Binding-site contacts:
Ligand atom O2' contacts residue ASN309 of chain 1.C at 3.6 Å.
Ligand atom N3 contacts residue LEU184 of chain 1.C at 3.6 Å.
Ligand atom C6 contacts residue LEU184 of chain 1.C at 3.4 Å (hydrophobic).
Ligand atom C5' contacts residue ASN309 of chain 1.C at 4.4 Å.
Ligand atom C5' contacts residue GLY342 of chain 1.C at 3.4 Å.
Ligand atom O3 contacts residue LEU183 of chain 1.C at 2.6 Å (h-bond).
Ligand atom C2' contacts residue ASP247 of chain 1.C at 3.5 Å.
Ligand atom C3' contacts residue ASP247 of chain 1.C at 4.5 Å.
Ligand atom C6 contacts residue LEU183 of chain 1.C at 3.9 Å (hydrophobic).
Ligand atom O2' contacts residue SER300 of chain 1.C at 3.5 Å.
Ligand atom O2' contacts residue THR305 of chain 1.C at 3.5 Å.
Ligand atom C3 contacts residue ASP247 of chain 1.C at 4.1 Å.
Ligand atom N3 contacts residue LYS166 of chain 1.C at 3.4 Å.
Ligand atom C4' contacts residue GLY342 of chain 1.C at 3.8 Å.
Ligand atom C3' contacts residue ASN309 of chain 1.C at 3.0 Å.
Ligand atom N3 contacts residue ARG182 of chain 1.C at 3.9 Å.
Ligand atom O2' contacts residue ASP247 of chain 1.C at 3.5 Å (salt-bridge).
Ligand atom C4' contacts residue ASN309 of chain 1.C at 4.2 Å.
Ligand atom O2' contacts residue LEU298 of chain 1.C at 2.9 Å.
Ligand atom O5' contacts residue TYR341 of chain 1.C at 3.6 Å (h-bond).
Ligand atom O3 contacts residue LEU184 of chain 1.C at 3.0 Å.
Ligand atom C3' contacts residue THR306 of chain 1.C at 3.9 Å.
Ligand atom N1 contacts residue ASP247 of chain 1.C at 3.6 Å (salt-bridge).
Ligand atom O5' contacts residue ASP343 of chain 1.C at 3.4 Å (salt-bridge).
Ligand atom C2' contacts residue ASN309 of chain 1.C at 3.4 Å.
Ligand atom O3' contacts residue THR305 of chain 1.C at 4.0 Å.
Ligand atom O3' contacts residue GLY342 of chain 1.C at 4.1 Å.
Ligand atom C2' contacts residue LEU298 of chain 1.C at 3.9 Å (hydrophobic).
Ligand atom N4 contacts residue ASP247 of chain 1.C at 3.1 Å (salt-bridge).
Ligand atom N2 contacts residue ASP247 of chain 1.C at 4.4 Å.
Ligand atom C5' contacts residue ASP343 of chain 1.C at 3.4 Å.
Ligand atom C3' contacts residue GLY342 of chain 1.C at 3.6 Å.
Ligand atom C5 contacts residue ASP247 of chain 1.C at 2.6 Å.
Ligand atom C1' contacts residue ASP247 of chain 1.C at 4.1 Å.
Ligand atom C4' contacts residue THR306 of chain 1.C at 4.1 Å.
Ligand atom O3' contacts residue THR306 of chain 1.C at 2.6 Å.
Ligand atom O5' contacts residue GLY342 of chain 1.C at 4.3 Å.
Ligand atom O3' contacts residue ASN309 of chain 1.C at 3.5 Å (h-bond).
Ligand atom C5' contacts residue TYR341 of chain 1.C at 3.6 Å (hydrophobic).

Sequence of chain 1.C:
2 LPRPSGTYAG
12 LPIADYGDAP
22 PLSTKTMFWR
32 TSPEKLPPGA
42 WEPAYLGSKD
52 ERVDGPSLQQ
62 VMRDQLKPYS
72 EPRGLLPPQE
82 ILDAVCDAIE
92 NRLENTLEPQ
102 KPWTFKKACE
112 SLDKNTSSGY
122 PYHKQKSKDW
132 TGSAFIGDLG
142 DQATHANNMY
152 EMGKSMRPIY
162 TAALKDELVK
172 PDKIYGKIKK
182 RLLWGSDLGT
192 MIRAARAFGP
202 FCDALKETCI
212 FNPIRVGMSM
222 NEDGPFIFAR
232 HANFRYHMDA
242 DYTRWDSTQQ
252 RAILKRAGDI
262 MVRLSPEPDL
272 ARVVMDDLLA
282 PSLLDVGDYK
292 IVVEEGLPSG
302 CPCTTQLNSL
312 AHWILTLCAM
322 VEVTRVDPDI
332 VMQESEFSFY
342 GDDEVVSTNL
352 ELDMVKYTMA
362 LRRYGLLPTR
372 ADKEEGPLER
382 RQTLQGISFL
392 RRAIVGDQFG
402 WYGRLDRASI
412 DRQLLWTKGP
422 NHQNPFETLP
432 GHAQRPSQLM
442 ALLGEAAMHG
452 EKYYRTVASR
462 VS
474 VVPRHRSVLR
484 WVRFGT

This protein binds this small molecule.
Small molecule (SMILES): NC(=O)c1ncn([C@@H]2O[C@H](CO)[C@@H](O)[C@H]2O)n1